Sequence of chain 2.A:
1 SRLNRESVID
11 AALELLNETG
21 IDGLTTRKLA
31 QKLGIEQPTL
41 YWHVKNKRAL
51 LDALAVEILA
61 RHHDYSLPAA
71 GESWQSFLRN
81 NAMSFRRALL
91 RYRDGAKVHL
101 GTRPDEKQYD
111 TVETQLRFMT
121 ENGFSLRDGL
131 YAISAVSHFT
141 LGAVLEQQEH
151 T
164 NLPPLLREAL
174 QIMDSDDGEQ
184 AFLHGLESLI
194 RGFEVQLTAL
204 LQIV

Sequence of chain 1.A:
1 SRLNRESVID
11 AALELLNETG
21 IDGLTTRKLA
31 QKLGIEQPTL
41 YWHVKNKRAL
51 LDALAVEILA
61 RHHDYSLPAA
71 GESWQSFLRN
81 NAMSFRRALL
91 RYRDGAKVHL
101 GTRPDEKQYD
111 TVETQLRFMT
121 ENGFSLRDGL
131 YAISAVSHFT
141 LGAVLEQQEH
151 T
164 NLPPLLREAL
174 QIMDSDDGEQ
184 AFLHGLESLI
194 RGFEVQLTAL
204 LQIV

A small-molecule ligand and the protein it binds are described below.
Small molecule (SMILES): CN(C)[C@@H]1C(O)=C(C(N)=O)C(=O)[C@@]2(O)C(=O)C[C@@H]([C@]3(C)OC(=O)c4c(O)ccc(Cl)c43)C[C@@H]12

Binding-site contacts:
Ligand atom C3 contacts residue HIS63 of chain 1.A at 3.8 Å.
Ligand atom N2' contacts residue LEU59 of chain 1.A at 3.8 Å.
Ligand atom C4' contacts residue SER137 of chain 1.A at 3.8 Å.
Ligand atom C4 contacts residue GLN115 of chain 1.A at 3.4 Å.
Ligand atom C4D contacts residue ILE133 of chain 1.A at 3.9 Å (hydrophobic).
Ligand atom C5A contacts residue SER137 of chain 1.A at 3.6 Å.
Ligand atom O2' contacts residue SER66 of chain 1.A at 3.4 Å.
Ligand atom C4A contacts residue SER137 of chain 1.A at 3.2 Å.
Ligand atom O6 contacts residue VAL112 of chain 1.A at 3.5 Å.
Ligand atom C4' contacts residue ASN81 of chain 1.A at 3.4 Å.
Ligand atom C2' contacts residue HIS63 of chain 1.A at 3.6 Å.
Ligand atom CL7 contacts residue HIS138 of chain 1.A at 3.6 Å.
Ligand atom CL7 contacts residue SER137 of chain 1.A at 3.6 Å.
Ligand atom C5 contacts residue SER137 of chain 1.A at 3.5 Å.
Ligand atom O4B contacts residue PHE85 of chain 1.A at 3.3 Å.
Ligand atom O2' contacts residue HIS63 of chain 1.A at 3.2 Å (h-bond).
Ligand atom N4 contacts residue ASN81 of chain 1.A at 2.6 Å (h-bond).
Ligand atom C3 contacts residue GLN115 of chain 1.A at 3.3 Å.
Ligand atom C4D contacts residue SER137 of chain 1.A at 3.4 Å.
Ligand atom O12 contacts residue HIS99 of chain 1.A at 3.0 Å (h-bond).
Ligand atom C6' contacts residue ILE133 of chain 1.A at 3.5 Å (hydrophobic).
Ligand atom O12 contacts residue PHE85 of chain 1.A at 3.8 Å.
Ligand atom O3 contacts residue GLN115 of chain 1.A at 2.6 Å (h-bond).
Ligand atom O11 contacts residue PRO104 of chain 1.A at 2.9 Å.
Ligand atom C4' contacts residue PHE85 of chain 1.A at 3.3 Å (hydrophobic).
Ligand atom O1 contacts residue VAL112 of chain 1.A at 3.9 Å.
Ligand atom C2' contacts residue GLN115 of chain 1.A at 3.8 Å.
Ligand atom O10 contacts residue LEU173 of chain 2.A at 3.3 Å.
Ligand atom O11 contacts residue LEU169 of chain 2.A at 3.6 Å.
Ligand atom C4 contacts residue ASN81 of chain 1.A at 3.7 Å.
Ligand atom C10 contacts residue LEU173 of chain 2.A at 3.8 Å (hydrophobic).
Ligand atom C4D contacts residue ASN81 of chain 1.A at 2.9 Å.
Ligand atom O10 contacts residue PRO104 of chain 1.A at 3.4 Å.
Ligand atom O10 contacts residue ARG103 of chain 1.A at 2.9 Å.
Ligand atom O3 contacts residue HIS63 of chain 1.A at 3.2 Å (h-bond).
Ligand atom C11 contacts residue PRO104 of chain 1.A at 3.5 Å (hydrophobic).
Ligand atom C9 contacts residue ARG103 of chain 1.A at 3.3 Å.
Ligand atom O2' contacts residue GLN115 of chain 1.A at 3.1 Å (h-bond).
Ligand atom C10 contacts residue ARG103 of chain 1.A at 3.6 Å.
Ligand atom O3 contacts residue ASN81 of chain 1.A at 2.9 Å (h-bond).